Sequence of chain 1.A:
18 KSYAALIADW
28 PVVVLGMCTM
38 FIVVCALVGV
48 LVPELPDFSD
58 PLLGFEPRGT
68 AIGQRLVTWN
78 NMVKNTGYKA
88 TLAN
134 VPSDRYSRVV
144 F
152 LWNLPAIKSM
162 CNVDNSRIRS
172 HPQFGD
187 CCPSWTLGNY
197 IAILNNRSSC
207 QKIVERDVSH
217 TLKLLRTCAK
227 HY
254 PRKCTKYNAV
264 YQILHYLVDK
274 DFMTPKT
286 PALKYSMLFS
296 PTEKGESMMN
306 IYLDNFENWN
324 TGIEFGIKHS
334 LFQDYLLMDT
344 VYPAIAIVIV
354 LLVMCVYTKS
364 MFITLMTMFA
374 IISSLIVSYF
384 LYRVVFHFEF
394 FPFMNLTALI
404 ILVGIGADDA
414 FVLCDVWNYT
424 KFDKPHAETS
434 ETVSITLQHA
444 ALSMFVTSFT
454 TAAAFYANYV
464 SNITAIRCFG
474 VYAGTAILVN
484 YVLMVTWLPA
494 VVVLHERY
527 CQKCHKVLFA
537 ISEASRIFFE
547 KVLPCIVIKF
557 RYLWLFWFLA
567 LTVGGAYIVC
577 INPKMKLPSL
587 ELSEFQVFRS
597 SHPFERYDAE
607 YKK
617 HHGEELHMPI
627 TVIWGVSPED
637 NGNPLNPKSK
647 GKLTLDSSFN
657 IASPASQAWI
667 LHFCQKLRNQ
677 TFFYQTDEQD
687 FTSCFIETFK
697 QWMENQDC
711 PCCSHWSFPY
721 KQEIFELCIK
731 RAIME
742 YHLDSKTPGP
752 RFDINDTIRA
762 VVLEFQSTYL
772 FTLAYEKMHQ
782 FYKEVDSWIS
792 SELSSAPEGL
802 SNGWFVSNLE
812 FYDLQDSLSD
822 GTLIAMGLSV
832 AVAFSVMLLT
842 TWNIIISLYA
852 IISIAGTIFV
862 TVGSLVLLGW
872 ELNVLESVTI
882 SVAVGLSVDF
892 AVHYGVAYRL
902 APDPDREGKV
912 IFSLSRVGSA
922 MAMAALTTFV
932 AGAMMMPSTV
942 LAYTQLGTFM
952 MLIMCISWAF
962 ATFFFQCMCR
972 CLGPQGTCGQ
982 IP

This protein binds this small molecule.
Small molecule (SMILES): CC(C)CCC[C@@H](C)[C@H]1CC[C@H]2[C@@H]3CC=C4C[C@@H](OC(=O)CCC(=O)O)CC[C@]4(C)[C@H]3CC[C@]12C

Binding-site contacts:
Ligand atom CAB contacts residue VAL863 of chain 1.A at 3.9 Å (hydrophobic).
Ligand atom CAS contacts residue SER820 of chain 1.A at 3.7 Å.
Ligand atom CAC contacts residue LEU824 of chain 1.A at 3.5 Å (hydrophobic).
Ligand atom CAE contacts residue LEU583 of chain 1.A at 4.0 Å (hydrophobic).
Ligand atom OAF contacts residue GLN781 of chain 1.A at 4.4 Å.
Ligand atom CAA contacts residue ILE859 of chain 1.A at 4.3 Å (hydrophobic).
Ligand atom CAA contacts residue MET827 of chain 1.A at 3.8 Å (hydrophobic).
Ligand atom CAU contacts residue LEU824 of chain 1.A at 4.4 Å (hydrophobic).
Ligand atom CBI contacts residue SER820 of chain 1.A at 4.4 Å.
Ligand atom CAN contacts residue ILE881 of chain 1.A at 4.1 Å (hydrophobic).
Ligand atom CAA contacts residue ILE881 of chain 1.A at 4.1 Å (hydrophobic).
Ligand atom CAE contacts residue SER820 of chain 1.A at 3.7 Å.
Ligand atom CAC contacts residue THR823 of chain 1.A at 3.7 Å.
Ligand atom CAU contacts residue SER820 of chain 1.A at 3.8 Å.
Ligand atom CAO contacts residue LEU873 of chain 1.A at 4.4 Å (hydrophobic).